Binding-site contacts:
Ligand atom O3 contacts residue TYR77 of chain 1.A at 3.3 Å.
Ligand atom C8 contacts residue THR96 of chain 1.A at 3.5 Å.
Ligand atom C4 contacts residue PHE123 of chain 1.A at 3.6 Å (hydrophobic).
Ligand atom O4 contacts residue GLY99 of chain 1.A at 3.0 Å (h-bond).
Ligand atom O2 contacts residue GLY29 of chain 1.B at 3.6 Å.
Ligand atom O4 contacts residue PHE123 of chain 1.A at 3.4 Å.
Ligand atom C3 contacts residue GLU31 of chain 1.B at 3.1 Å.
Ligand atom C5 contacts residue PHE123 of chain 1.A at 3.2 Å (hydrophobic).
Ligand atom O2 contacts residue TYR77 of chain 1.A at 2.2 Å (h-bond).
Ligand atom C2 contacts residue TYR77 of chain 1.A at 3.5 Å (hydrophobic).
Ligand atom C3 contacts residue GLY99 of chain 1.A at 3.8 Å.
Ligand atom C4 contacts residue ASP81 of chain 1.A at 3.5 Å.
Ligand atom O4 contacts residue PHE123 of chain 1.A at 3.0 Å.
Ligand atom O4 contacts residue GLU31 of chain 1.B at 3.6 Å.
Ligand atom O3 contacts residue GLY98 of chain 1.A at 3.6 Å.
Ligand atom C6 contacts residue PHE123 of chain 1.A at 3.2 Å (hydrophobic).
Ligand atom O6 contacts residue ALA80 of chain 1.A at 3.6 Å.
Ligand atom O4 contacts residue ASN125 of chain 1.A at 2.9 Å (h-bond).
Ligand atom O3 contacts residue GLU31 of chain 1.B at 3.3 Å (salt-bridge).
Ligand atom C8 contacts residue GLY97 of chain 1.A at 3.7 Å.
Ligand atom O4 contacts residue ASP81 of chain 1.A at 2.7 Å (salt-bridge).
Ligand atom O6 contacts residue GLY29 of chain 1.B at 3.1 Å.
Ligand atom O6 contacts residue PHE123 of chain 1.A at 3.6 Å.
Ligand atom O5 contacts residue GLY29 of chain 1.B at 3.7 Å.
Ligand atom O3 contacts residue GLY99 of chain 1.A at 2.9 Å (h-bond).
Ligand atom C5 contacts residue PHE123 of chain 1.A at 3.4 Å (hydrophobic).
Ligand atom C4 contacts residue GLY99 of chain 1.A at 3.6 Å.
Ligand atom C5 contacts residue ASN39 of chain 1.A at 3.5 Å.
Ligand atom O4 contacts residue PHE123 of chain 1.A at 3.6 Å.
Ligand atom O6 contacts residue GLU31 of chain 1.B at 3.3 Å (salt-bridge).
Ligand atom C6 contacts residue ASP81 of chain 1.A at 3.7 Å.
Ligand atom O5 contacts residue ALA30 of chain 1.B at 3.6 Å.
Ligand atom C6 contacts residue PHE123 of chain 1.A at 3.5 Å (hydrophobic).
Ligand atom O6 contacts residue ASP81 of chain 1.A at 3.0 Å (salt-bridge).
Ligand atom O6 contacts residue TYR124 of chain 1.A at 3.3 Å (h-bond).
Ligand atom O2 contacts residue GLY98 of chain 1.A at 3.6 Å.
Ligand atom C3 contacts residue ASN39 of chain 1.A at 3.7 Å.
Ligand atom O6 contacts residue ALA30 of chain 1.B at 3.0 Å (h-bond).
Ligand atom C1 contacts residue ASN39 of chain 1.A at 3.5 Å.
Ligand atom O5 contacts residue ALA30 of chain 1.B at 3.4 Å (h-bond).

A protein and the small-molecule ligand that binds it are described below.
Small molecule (SMILES): CC(=O)N[C@@H]1[C@@H](O)[C@H](O[C@@H]2O[C@H](CO[C@H]3O[C@H](CO)[C@@H](O)[C@H](O)[C@@H]3O[C@@H]3O[C@H](CO)[C@@H](O[C@@H]4O[C@H](CO)[C@H](O)[C@H](O)[C@H]4O)[C@H](O)[C@H]3NC(C)=O)[C@@H](O)[C@H](O[C@H]3O[C@H](CO)[C@@H](O)[C@H](O)[C@@H]3O[C@@H]3O[C@H](CO)[C@@H](O[C@@H]4O[C@H](CO)[C@H](O)[C@H](O)[C@H]4O)[C@H](O)[C@H]3NC(C)=O)[C@@H]2O)[C@@H](CO)O[C@H]1O

Sequence of chain 1.B:
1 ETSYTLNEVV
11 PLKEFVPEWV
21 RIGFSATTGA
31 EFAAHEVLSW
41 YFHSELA

Sequence of chain 1.A:
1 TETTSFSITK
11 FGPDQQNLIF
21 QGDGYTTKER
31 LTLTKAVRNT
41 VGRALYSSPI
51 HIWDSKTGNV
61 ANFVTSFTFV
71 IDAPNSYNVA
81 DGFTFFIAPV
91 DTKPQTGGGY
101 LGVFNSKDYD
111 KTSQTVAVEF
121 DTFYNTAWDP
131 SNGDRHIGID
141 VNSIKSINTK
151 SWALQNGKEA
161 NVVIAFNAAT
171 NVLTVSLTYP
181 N